Sequence of chain 2.A:
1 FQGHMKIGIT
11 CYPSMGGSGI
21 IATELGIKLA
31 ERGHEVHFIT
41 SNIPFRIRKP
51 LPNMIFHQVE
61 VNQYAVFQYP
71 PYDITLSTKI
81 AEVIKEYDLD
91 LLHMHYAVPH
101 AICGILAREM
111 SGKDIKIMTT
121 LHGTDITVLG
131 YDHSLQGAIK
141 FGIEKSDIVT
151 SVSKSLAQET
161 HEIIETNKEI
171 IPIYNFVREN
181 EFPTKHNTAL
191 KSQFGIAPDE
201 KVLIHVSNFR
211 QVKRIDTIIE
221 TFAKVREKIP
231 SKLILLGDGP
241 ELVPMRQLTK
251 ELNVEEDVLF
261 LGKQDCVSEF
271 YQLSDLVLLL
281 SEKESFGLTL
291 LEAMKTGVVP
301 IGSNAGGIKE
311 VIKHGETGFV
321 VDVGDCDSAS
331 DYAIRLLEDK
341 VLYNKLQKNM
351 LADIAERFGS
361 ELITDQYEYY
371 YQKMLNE

Binding-site contacts:
Ligand atom C6 contacts residue SER18 of chain 2.A at 3.4 Å.
Ligand atom C4 contacts residue SER285 of chain 2.A at 3.8 Å.
Ligand atom O3 contacts residue GLY287 of chain 2.A at 3.2 Å (h-bond).
Ligand atom O6 contacts residue ASN175 of chain 2.A at 2.9 Å (h-bond).
Ligand atom O4 contacts residue PHE286 of chain 2.A at 3.6 Å.
Ligand atom C3 contacts residue SER285 of chain 2.A at 3.7 Å.
Ligand atom C1 contacts residue UDP1 of chain 2.B at 3.5 Å.
Ligand atom C6 contacts residue ASN175 of chain 2.A at 3.4 Å.
Ligand atom C3 contacts residue GLU284 of chain 2.A at 3.3 Å.
Ligand atom C5 contacts residue SER18 of chain 2.A at 3.8 Å.
Ligand atom O6 contacts residue VAL152 of chain 2.A at 3.5 Å.
Ligand atom C7 contacts residue SER285 of chain 2.A at 3.9 Å.
Ligand atom O6 contacts residue HIS122 of chain 2.A at 2.6 Å (h-bond).
Ligand atom C3 contacts residue UDP1 of chain 2.B at 3.4 Å.
Ligand atom O5 contacts residue UDP1 of chain 2.B at 3.9 Å.
Ligand atom C1 contacts residue HIS122 of chain 2.A at 3.3 Å.
Ligand atom C6 contacts residue GLY17 of chain 2.A at 3.5 Å.
Ligand atom C2 contacts residue UDP1 of chain 2.B at 3.8 Å.
Ligand atom C8 contacts residue GLU284 of chain 2.A at 3.6 Å.
Ligand atom O5 contacts residue HIS122 of chain 2.A at 3.4 Å.
Ligand atom O3 contacts residue SER285 of chain 2.A at 3.2 Å (h-bond).
Ligand atom N2 contacts residue GLU284 of chain 2.A at 3.6 Å (salt-bridge).
Ligand atom C8 contacts residue UDP1 of chain 2.B at 3.9 Å.
Ligand atom C2 contacts residue HIS122 of chain 2.A at 3.5 Å.
Ligand atom O3 contacts residue GLU284 of chain 2.A at 2.7 Å (salt-bridge).
Ligand atom O7 contacts residue GLU284 of chain 2.A at 3.7 Å.
Ligand atom O4 contacts residue ASN175 of chain 2.A at 3.8 Å.
Ligand atom O4 contacts residue LEU288 of chain 2.A at 3.4 Å (h-bond).
Ligand atom C7 contacts residue GLU284 of chain 2.A at 3.7 Å.
Ligand atom O4 contacts residue GLY287 of chain 2.A at 3.1 Å (h-bond).
Ligand atom O3 contacts residue PHE286 of chain 2.A at 3.0 Å (h-bond).
Ligand atom O7 contacts residue SER285 of chain 2.A at 3.1 Å (h-bond).
Ligand atom O1 contacts residue UDP1 of chain 2.B at 2.6 Å (h-bond).
Ligand atom C5 contacts residue UDP1 of chain 2.B at 3.4 Å.
Ligand atom C6 contacts residue HIS122 of chain 2.A at 3.3 Å.
Ligand atom C4 contacts residue UDP1 of chain 2.B at 3.4 Å.
Ligand atom O4 contacts residue UDP1 of chain 2.B at 2.6 Å (h-bond).
Ligand atom C2 contacts residue SER285 of chain 2.A at 3.3 Å.
Ligand atom N2 contacts residue UDP1 of chain 2.B at 3.2 Å (h-bond).
Ligand atom C8 contacts residue LYS283 of chain 2.A at 3.5 Å.

The small molecule below binds the protein below.
Small molecule (SMILES): CC(=O)N[C@@H]1[C@@H](O)[C@H](O)[C@@H](CO)O[C@@H]1O